Sequence of chain 1.A:
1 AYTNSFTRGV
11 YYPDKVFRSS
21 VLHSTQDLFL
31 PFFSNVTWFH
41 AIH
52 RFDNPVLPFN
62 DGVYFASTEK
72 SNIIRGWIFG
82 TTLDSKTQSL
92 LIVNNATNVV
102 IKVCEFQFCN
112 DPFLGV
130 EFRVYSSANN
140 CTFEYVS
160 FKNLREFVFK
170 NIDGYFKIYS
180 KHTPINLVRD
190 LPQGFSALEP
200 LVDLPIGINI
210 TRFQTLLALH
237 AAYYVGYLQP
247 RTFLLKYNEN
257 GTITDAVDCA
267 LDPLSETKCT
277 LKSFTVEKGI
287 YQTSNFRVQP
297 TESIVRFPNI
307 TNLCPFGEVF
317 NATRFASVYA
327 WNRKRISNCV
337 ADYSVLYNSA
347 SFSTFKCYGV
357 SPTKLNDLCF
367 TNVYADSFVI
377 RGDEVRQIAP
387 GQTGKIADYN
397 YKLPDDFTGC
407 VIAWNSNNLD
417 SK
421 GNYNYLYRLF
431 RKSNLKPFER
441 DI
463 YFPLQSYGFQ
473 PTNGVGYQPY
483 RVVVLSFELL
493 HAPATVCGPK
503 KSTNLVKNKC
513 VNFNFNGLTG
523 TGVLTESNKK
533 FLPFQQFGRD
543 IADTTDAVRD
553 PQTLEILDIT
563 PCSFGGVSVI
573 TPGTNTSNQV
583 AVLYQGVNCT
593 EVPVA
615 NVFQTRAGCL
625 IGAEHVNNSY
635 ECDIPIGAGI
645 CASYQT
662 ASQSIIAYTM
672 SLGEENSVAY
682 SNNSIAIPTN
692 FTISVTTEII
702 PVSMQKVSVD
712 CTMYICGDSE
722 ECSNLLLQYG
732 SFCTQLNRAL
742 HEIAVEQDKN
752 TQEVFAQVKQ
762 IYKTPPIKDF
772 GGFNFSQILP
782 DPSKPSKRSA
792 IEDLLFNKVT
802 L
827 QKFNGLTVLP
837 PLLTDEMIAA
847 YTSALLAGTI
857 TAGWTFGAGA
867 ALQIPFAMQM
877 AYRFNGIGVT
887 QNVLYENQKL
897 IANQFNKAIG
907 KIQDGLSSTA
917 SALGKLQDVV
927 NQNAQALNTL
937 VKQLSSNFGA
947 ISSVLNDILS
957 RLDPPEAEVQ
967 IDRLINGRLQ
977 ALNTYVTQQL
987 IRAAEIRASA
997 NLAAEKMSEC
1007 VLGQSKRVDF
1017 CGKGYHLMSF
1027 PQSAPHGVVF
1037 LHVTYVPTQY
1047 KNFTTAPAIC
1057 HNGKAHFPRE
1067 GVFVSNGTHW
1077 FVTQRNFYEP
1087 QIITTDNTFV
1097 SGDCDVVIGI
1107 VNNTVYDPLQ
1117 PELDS

This small molecule binds to this protein.
Small molecule (SMILES): CC(=O)N[C@H]1[C@H](O[C@H]2[C@H](O)[C@@H](NC(C)=O)CO[C@@H]2CO)O[C@H](CO)[C@@H](O)[C@@H]1O

Binding-site contacts:
Ligand atom O7 contacts residue ASN1072 of chain 1.A at 2.9 Å (h-bond).
Ligand atom C6 contacts residue HIS1075 of chain 1.A at 3.9 Å.
Ligand atom C2 contacts residue ASN1072 of chain 1.A at 2.5 Å.
Ligand atom O4 contacts residue HIS1075 of chain 1.A at 4.1 Å.
Ligand atom O5 contacts residue ASN1072 of chain 1.A at 2.4 Å (h-bond).
Ligand atom C6 contacts residue THR1074 of chain 1.A at 3.4 Å.
Ligand atom O6 contacts residue THR1074 of chain 1.A at 3.2 Å.
Ligand atom C1 contacts residue ASN1072 of chain 1.A at 1.4 Å.
Ligand atom O5 contacts residue THR1074 of chain 1.A at 4.1 Å.
Ligand atom O7 contacts residue TYR1084 of chain 1.A at 3.6 Å (h-bond).
Ligand atom C7 contacts residue PHE1077 of chain 1.A at 4.0 Å (hydrophobic).
Ligand atom N2 contacts residue ASN1072 of chain 1.A at 2.9 Å (h-bond).
Ligand atom C4 contacts residue HIS1075 of chain 1.A at 3.6 Å.
Ligand atom O6 contacts residue PHE1077 of chain 1.A at 3.9 Å.
Ligand atom O5 contacts residue HIS1075 of chain 1.A at 3.6 Å.
Ligand atom C7 contacts residue TYR1084 of chain 1.A at 3.8 Å (hydrophobic).
Ligand atom C8 contacts residue PRO1086 of chain 1.A at 4.2 Å (hydrophobic).
Ligand atom C1 contacts residue HIS1075 of chain 1.A at 3.6 Å.
Ligand atom C7 contacts residue ASN1072 of chain 1.A at 3.1 Å.
Ligand atom O7 contacts residue PHE1077 of chain 1.A at 3.1 Å.
Ligand atom C8 contacts residue ASN1072 of chain 1.A at 4.3 Å.
Ligand atom C5 contacts residue HIS1075 of chain 1.A at 3.9 Å.
Ligand atom C5 contacts residue ASN1072 of chain 1.A at 3.7 Å.
Ligand atom C5 contacts residue THR1074 of chain 1.A at 4.3 Å.
Ligand atom C8 contacts residue TYR1084 of chain 1.A at 3.2 Å (hydrophobic).
Ligand atom C4 contacts residue ASN1072 of chain 1.A at 4.3 Å.
Ligand atom C3 contacts residue ASN1072 of chain 1.A at 3.8 Å.